Binding-site contacts:
Ligand atom C2 contacts residue ASN727 of chain 1.A at 2.9 Å.
Ligand atom C5 contacts residue ASN727 of chain 1.A at 3.5 Å.
Ligand atom C1 contacts residue ASN728 of chain 1.A at 4.4 Å.
Ligand atom C3 contacts residue ASN727 of chain 1.A at 4.1 Å.
Ligand atom C2 contacts residue ASN728 of chain 1.A at 4.3 Å.
Ligand atom C1 contacts residue ASN727 of chain 1.A at 1.9 Å.
Ligand atom C1 contacts residue ARG757 of chain 1.A at 4.2 Å.
Ligand atom O5 contacts residue ARG757 of chain 1.A at 3.9 Å.
Ligand atom C4 contacts residue ASN727 of chain 1.A at 4.4 Å.
Ligand atom C6 contacts residue ASN727 of chain 1.A at 4.2 Å.
Ligand atom C6 contacts residue ARG757 of chain 1.A at 4.1 Å.
Ligand atom C7 contacts residue ASN727 of chain 1.A at 4.0 Å.
Ligand atom O5 contacts residue ASN727 of chain 1.A at 2.1 Å (h-bond).
Ligand atom N2 contacts residue ASN727 of chain 1.A at 2.8 Å (h-bond).

Sequence of chain 1.A:
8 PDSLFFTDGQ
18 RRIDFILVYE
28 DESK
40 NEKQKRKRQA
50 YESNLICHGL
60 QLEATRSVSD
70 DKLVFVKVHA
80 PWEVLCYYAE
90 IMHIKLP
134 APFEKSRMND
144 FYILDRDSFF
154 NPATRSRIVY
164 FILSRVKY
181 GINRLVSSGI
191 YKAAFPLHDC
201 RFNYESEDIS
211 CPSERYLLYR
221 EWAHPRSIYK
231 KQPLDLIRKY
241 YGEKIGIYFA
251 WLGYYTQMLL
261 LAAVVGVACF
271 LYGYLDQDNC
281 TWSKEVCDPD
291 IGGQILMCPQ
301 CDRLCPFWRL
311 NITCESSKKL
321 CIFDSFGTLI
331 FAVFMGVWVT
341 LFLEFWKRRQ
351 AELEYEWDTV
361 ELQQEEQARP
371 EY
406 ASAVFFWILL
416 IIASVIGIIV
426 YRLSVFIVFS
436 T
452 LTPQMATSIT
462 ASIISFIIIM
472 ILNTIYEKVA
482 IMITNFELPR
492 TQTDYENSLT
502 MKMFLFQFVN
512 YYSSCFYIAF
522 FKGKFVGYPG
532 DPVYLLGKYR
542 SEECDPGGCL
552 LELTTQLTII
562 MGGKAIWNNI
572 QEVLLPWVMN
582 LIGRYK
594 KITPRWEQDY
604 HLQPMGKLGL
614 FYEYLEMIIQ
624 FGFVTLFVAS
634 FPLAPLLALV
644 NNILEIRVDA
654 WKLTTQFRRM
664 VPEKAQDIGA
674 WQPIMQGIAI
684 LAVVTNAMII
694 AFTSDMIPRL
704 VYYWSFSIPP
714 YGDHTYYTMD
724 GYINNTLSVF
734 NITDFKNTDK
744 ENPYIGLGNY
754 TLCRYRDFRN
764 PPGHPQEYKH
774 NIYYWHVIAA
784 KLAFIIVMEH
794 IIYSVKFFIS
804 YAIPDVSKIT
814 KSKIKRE

A protein and the small-molecule ligand that binds it are described below.
Small molecule (SMILES): CC(=O)N[C@@H]1[C@@H](O)[C@H](O)[C@@H](CO)O[C@H]1O